A small-molecule ligand and the protein it binds are described below.
Small molecule (SMILES): CC(=O)N[C@@H]1[C@@H](O)[C@H](O)[C@@H](CO)O[C@H]1O

Binding-site contacts:
Ligand atom O5 contacts residue ASN358 of chain 37.F at 2.4 Å (h-bond).
Ligand atom O7 contacts residue SER345 of chain 37.F at 4.2 Å.
Ligand atom O7 contacts residue SER343 of chain 37.F at 4.3 Å.
Ligand atom C1 contacts residue ASN358 of chain 37.F at 1.4 Å.
Ligand atom C2 contacts residue ASN358 of chain 37.F at 2.5 Å.
Ligand atom C5 contacts residue ASN358 of chain 37.F at 3.6 Å.
Ligand atom C3 contacts residue ASN358 of chain 37.F at 3.8 Å.
Ligand atom O7 contacts residue ASN358 of chain 37.F at 3.3 Å (h-bond).
Ligand atom C4 contacts residue ASN358 of chain 37.F at 4.2 Å.
Ligand atom C7 contacts residue ASN358 of chain 37.F at 3.4 Å.
Ligand atom N2 contacts residue ASN358 of chain 37.F at 2.9 Å (h-bond).

Sequence of chain 37.F:
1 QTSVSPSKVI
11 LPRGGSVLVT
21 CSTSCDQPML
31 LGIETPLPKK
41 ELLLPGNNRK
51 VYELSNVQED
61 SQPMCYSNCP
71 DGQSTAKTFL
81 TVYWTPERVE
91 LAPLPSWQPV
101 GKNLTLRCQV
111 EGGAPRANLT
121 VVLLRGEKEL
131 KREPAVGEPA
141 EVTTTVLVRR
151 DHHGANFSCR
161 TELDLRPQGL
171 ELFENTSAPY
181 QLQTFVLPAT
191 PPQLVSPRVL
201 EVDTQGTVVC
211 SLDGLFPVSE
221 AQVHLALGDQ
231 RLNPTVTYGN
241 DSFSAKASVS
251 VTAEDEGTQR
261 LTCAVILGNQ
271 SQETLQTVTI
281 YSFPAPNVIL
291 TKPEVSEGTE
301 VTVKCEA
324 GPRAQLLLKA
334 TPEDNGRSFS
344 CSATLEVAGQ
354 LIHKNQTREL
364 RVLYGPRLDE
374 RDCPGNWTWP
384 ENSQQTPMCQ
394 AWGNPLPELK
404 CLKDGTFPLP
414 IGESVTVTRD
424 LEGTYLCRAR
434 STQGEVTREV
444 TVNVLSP